Sequence of chain 1.F:
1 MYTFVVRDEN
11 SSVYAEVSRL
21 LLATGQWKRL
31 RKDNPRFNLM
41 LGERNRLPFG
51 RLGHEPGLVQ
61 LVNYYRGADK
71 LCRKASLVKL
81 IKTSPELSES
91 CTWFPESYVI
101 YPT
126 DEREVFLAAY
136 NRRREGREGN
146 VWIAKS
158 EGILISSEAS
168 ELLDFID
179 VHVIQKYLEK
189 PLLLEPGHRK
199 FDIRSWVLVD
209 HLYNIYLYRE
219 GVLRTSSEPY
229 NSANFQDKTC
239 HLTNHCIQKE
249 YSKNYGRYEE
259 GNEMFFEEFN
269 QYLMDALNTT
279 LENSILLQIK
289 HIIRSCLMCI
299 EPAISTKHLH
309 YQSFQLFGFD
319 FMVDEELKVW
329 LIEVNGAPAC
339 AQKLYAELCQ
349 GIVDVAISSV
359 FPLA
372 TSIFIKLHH

Binding-site contacts:
Ligand atom C6 contacts residue LYS184 of chain 1.F at 3.7 Å.
Ligand atom C2 contacts residue LEU186 of chain 1.F at 3.7 Å (hydrophobic).
Ligand atom O1G contacts residue ASP318 of chain 1.F at 3.8 Å.
Ligand atom O2' contacts residue HIS239 of chain 1.F at 4.0 Å.
Ligand atom C3B contacts residue LYS74 of chain 1.F at 3.0 Å.
Ligand atom O1A contacts residue ASP318 of chain 1.F at 3.8 Å.
Ligand atom N6 contacts residue ILE148 of chain 1.F at 3.7 Å.
Ligand atom O1B contacts residue ASN242 of chain 1.F at 3.5 Å (h-bond).
Ligand atom O2B contacts residue MG1 of chain 1.U at 3.2 Å.
Ligand atom O2' contacts residue MET320 of chain 1.F at 3.2 Å.
Ligand atom C2 contacts residue MET320 of chain 1.F at 3.1 Å (hydrophobic).
Ligand atom N1 contacts residue LEU186 of chain 1.F at 3.1 Å (h-bond).
Ligand atom O3' contacts residue THR241 of chain 1.F at 3.0 Å (h-bond).
Ligand atom O2G contacts residue MG1 of chain 1.U at 2.4 Å.
Ligand atom O3' contacts residue ASP200 of chain 1.F at 3.5 Å (salt-bridge).
Ligand atom N6 contacts residue LYS184 of chain 1.F at 2.6 Å (salt-bridge).
Ligand atom C6 contacts residue LEU186 of chain 1.F at 4.0 Å (hydrophobic).
Ligand atom C2 contacts residue TYR185 of chain 1.F at 3.8 Å (hydrophobic).
Ligand atom O2A contacts residue LYS74 of chain 1.F at 3.8 Å.
Ligand atom C6 contacts residue TYR185 of chain 1.F at 3.9 Å (hydrophobic).
Ligand atom O1G contacts residue GLU331 of chain 1.F at 3.2 Å.
Ligand atom O2B contacts residue ASP318 of chain 1.F at 3.5 Å (salt-bridge).
Ligand atom N6 contacts residue GLN183 of chain 1.F at 3.6 Å.
Ligand atom N3 contacts residue LYS198 of chain 1.F at 3.5 Å (salt-bridge).
Ligand atom N6 contacts residue TYR185 of chain 1.F at 3.8 Å.
Ligand atom N3 contacts residue MET320 of chain 1.F at 3.0 Å (h-bond).
Ligand atom O2' contacts residue THR241 of chain 1.F at 3.3 Å.
Ligand atom C2 contacts residue LYS198 of chain 1.F at 4.0 Å.
Ligand atom O5' contacts residue ASN242 of chain 1.F at 3.8 Å.
Ligand atom PG contacts residue MG1 of chain 1.U at 3.9 Å.
Ligand atom C8 contacts residue ILE148 of chain 1.F at 3.3 Å (hydrophobic).
Ligand atom C2' contacts residue MET320 of chain 1.F at 3.6 Å (hydrophobic).
Ligand atom O2A contacts residue ILE330 of chain 1.F at 3.7 Å.
Ligand atom N7 contacts residue ILE148 of chain 1.F at 3.4 Å.
Ligand atom O2G contacts residue ASP318 of chain 1.F at 3.2 Å (salt-bridge).
Ligand atom C4 contacts residue TYR185 of chain 1.F at 3.9 Å (hydrophobic).
Ligand atom N3 contacts residue TYR185 of chain 1.F at 3.7 Å.
Ligand atom N1 contacts residue TYR185 of chain 1.F at 3.8 Å.
Ligand atom O4' contacts residue LEU240 of chain 1.F at 3.9 Å.
Ligand atom O3A contacts residue ILE160 of chain 1.F at 3.8 Å.

A protein and the small-molecule ligand that binds it are described below.
Small molecule (SMILES): Nc1ncnc2c1ncn2[C@@H]1O[C@H](CO[P](=O)(O)O[P](=O)(O)CP(=O)(O)O)[C@@H](O)[C@H]1O